Sequence of chain 1.I:
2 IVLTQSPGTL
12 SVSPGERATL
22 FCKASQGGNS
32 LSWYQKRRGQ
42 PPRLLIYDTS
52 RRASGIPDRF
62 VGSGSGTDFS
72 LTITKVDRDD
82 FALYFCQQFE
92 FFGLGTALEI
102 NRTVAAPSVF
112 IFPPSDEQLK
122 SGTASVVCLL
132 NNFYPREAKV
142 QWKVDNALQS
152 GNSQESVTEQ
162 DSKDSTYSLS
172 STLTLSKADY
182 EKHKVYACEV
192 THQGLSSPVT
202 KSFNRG

Binding-site contacts:
Ligand atom O7 contacts residue NAG1 of chain 1.Z at 2.9 Å (h-bond).
Ligand atom C8 contacts residue NAG1 of chain 1.Z at 4.4 Å.
Ligand atom C8 contacts residue LEU161 of chain 1.G at 3.9 Å (hydrophobic).
Ligand atom N2 contacts residue ASN160 of chain 1.G at 2.9 Å (h-bond).
Ligand atom C6 contacts residue ASN30 of chain 1.I at 4.2 Å.
Ligand atom C7 contacts residue ASN160 of chain 1.G at 3.9 Å.
Ligand atom C1 contacts residue ASN160 of chain 1.G at 1.4 Å.
Ligand atom N2 contacts residue THR162 of chain 1.G at 4.2 Å.
Ligand atom C2 contacts residue ASN160 of chain 1.G at 2.5 Å.
Ligand atom O7 contacts residue ASN160 of chain 1.G at 4.5 Å.
Ligand atom C8 contacts residue THR162 of chain 1.G at 4.5 Å.
Ligand atom C3 contacts residue GLY29 of chain 1.I at 4.5 Å.
Ligand atom C5 contacts residue ASN30 of chain 1.I at 4.1 Å.
Ligand atom C1 contacts residue THR162 of chain 1.G at 4.2 Å.
Ligand atom C5 contacts residue GLY29 of chain 1.I at 4.1 Å.
Ligand atom O4 contacts residue ASN30 of chain 1.I at 3.9 Å.
Ligand atom C4 contacts residue GLY29 of chain 1.I at 3.6 Å.
Ligand atom O4 contacts residue GLY29 of chain 1.I at 2.2 Å (h-bond).
Ligand atom C7 contacts residue NAG1 of chain 1.Z at 4.0 Å.
Ligand atom C4 contacts residue ASN160 of chain 1.G at 4.2 Å.
Ligand atom O5 contacts residue ASN160 of chain 1.G at 2.4 Å (h-bond).
Ligand atom C6 contacts residue GLY29 of chain 1.I at 4.1 Å.
Ligand atom C5 contacts residue ASN160 of chain 1.G at 3.7 Å.
Ligand atom C3 contacts residue ASN160 of chain 1.G at 3.8 Å.

A small-molecule ligand and the protein it binds are described below.
Small molecule (SMILES): CC(=O)N[C@@H]1[C@@H](O)[C@H](O)[C@@H](CO)O[C@H]1O

Sequence of chain 1.G:
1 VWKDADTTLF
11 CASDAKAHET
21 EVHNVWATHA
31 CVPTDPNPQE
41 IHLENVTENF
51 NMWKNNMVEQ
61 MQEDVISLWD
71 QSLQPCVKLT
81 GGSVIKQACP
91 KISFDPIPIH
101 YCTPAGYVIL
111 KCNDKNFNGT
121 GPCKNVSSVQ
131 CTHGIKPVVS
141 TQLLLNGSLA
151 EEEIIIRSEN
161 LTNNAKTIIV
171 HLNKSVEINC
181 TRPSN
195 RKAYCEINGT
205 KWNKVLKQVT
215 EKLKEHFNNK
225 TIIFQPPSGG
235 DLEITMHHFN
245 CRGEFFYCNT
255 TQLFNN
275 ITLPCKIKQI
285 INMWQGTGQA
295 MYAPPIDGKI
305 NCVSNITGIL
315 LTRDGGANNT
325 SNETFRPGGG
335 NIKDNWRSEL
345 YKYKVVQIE